Sequence of chain 1.A:
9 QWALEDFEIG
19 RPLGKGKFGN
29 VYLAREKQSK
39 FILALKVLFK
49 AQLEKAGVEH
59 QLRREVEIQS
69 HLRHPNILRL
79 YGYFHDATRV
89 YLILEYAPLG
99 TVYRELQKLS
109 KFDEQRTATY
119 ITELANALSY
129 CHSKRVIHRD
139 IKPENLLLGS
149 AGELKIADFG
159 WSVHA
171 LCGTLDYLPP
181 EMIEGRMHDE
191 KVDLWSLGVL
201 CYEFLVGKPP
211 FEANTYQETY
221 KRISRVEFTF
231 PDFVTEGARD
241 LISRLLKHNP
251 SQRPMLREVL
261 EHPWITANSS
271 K

This protein binds this small molecule.
Small molecule (SMILES): CO[C@@H](C(=O)N1Cc2[nH]nc(NC(=O)c3ccc(N4CCN(C)CC4)cc3)c2C1)c1ccccc1

Binding-site contacts:
Ligand atom N4 contacts residue ALA95 of chain 1.A at 2.9 Å (h-bond).
Ligand atom C33 contacts residue ALA155 of chain 1.A at 3.6 Å (hydrophobic).
Ligand atom C35 contacts residue GLU142 of chain 1.A at 3.4 Å.
Ligand atom C3 contacts residue ALA95 of chain 1.A at 3.9 Å (hydrophobic).
Ligand atom C16 contacts residue LEU76 of chain 1.A at 3.7 Å (hydrophobic).
Ligand atom N5 contacts residue LEU21 of chain 1.A at 3.9 Å.
Ligand atom C13 contacts residue LEU145 of chain 1.A at 3.6 Å (hydrophobic).
Ligand atom C9 contacts residue GLY98 of chain 1.A at 3.6 Å.
Ligand atom C31 contacts residue GLU142 of chain 1.A at 3.9 Å.
Ligand atom O26 contacts residue LYS44 of chain 1.A at 3.2 Å (salt-bridge).
Ligand atom C29 contacts residue VAL161 of chain 1.A at 3.9 Å (hydrophobic).
Ligand atom C31 contacts residue THR99 of chain 1.A at 3.5 Å.
Ligand atom N4 contacts residue TYR94 of chain 1.A at 3.7 Å.
Ligand atom C11 contacts residue GLY98 of chain 1.A at 3.8 Å.
Ligand atom C14 contacts residue LEU145 of chain 1.A at 3.5 Å (hydrophobic).
Ligand atom O26 contacts residue LEU92 of chain 1.A at 3.7 Å.
Ligand atom O34 contacts residue VAL29 of chain 1.A at 3.8 Å.
Ligand atom C18 contacts residue ARG102 of chain 1.A at 3.5 Å.
Ligand atom N5 contacts residue ALA95 of chain 1.A at 3.2 Å (h-bond).
Ligand atom N2 contacts residue TYR94 of chain 1.A at 3.9 Å.
Ligand atom C15 contacts residue LEU145 of chain 1.A at 3.9 Å (hydrophobic).
Ligand atom O8 contacts residue LEU21 of chain 1.A at 3.6 Å.
Ligand atom C36 contacts residue LYS44 of chain 1.A at 3.8 Å.
Ligand atom C10 contacts residue GLY98 of chain 1.A at 3.4 Å.
Ligand atom C35 contacts residue ASN143 of chain 1.A at 3.8 Å.
Ligand atom C22 contacts residue PRO96 of chain 1.A at 3.3 Å (hydrophobic).
Ligand atom O34 contacts residue LYS44 of chain 1.A at 3.1 Å (salt-bridge).
Ligand atom C10 contacts residue PRO96 of chain 1.A at 3.3 Å (hydrophobic).
Ligand atom C33 contacts residue ASN143 of chain 1.A at 3.9 Å.
Ligand atom C24 contacts residue GLY98 of chain 1.A at 3.7 Å.
Ligand atom C12 contacts residue LEU21 of chain 1.A at 3.7 Å (hydrophobic).
Ligand atom C13 contacts residue GLU93 of chain 1.A at 3.8 Å.
Ligand atom C33 contacts residue VAL161 of chain 1.A at 3.9 Å (hydrophobic).
Ligand atom N2 contacts residue GLU93 of chain 1.A at 2.8 Å (salt-bridge).
Ligand atom C10 contacts residue ALA95 of chain 1.A at 3.9 Å (hydrophobic).
Ligand atom C9 contacts residue ALA95 of chain 1.A at 3.2 Å (hydrophobic).
Ligand atom C16 contacts residue LEU92 of chain 1.A at 3.7 Å (hydrophobic).
Ligand atom N2 contacts residue ALA95 of chain 1.A at 3.6 Å (h-bond).
Ligand atom N2 contacts residue ALA42 of chain 1.A at 3.6 Å.
Ligand atom N4 contacts residue GLU93 of chain 1.A at 3.6 Å (salt-bridge).